Sequence of chain 2.A:
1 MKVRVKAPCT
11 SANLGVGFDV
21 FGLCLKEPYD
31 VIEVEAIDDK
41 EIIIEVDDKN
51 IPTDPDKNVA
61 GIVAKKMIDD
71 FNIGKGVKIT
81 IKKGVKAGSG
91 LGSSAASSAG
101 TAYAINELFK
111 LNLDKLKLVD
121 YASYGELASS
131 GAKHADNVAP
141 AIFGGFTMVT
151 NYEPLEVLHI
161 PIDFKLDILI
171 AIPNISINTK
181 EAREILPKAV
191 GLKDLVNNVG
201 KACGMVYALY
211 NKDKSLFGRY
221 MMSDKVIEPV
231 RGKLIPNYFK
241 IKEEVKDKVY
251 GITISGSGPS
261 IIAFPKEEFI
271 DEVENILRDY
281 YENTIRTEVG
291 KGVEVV

The protein below binds the small molecule below.
Small molecule (SMILES): N[C@@H](CCO)C(=O)O

Binding-site contacts:
Ligand atom C3 contacts residue ASN13 of chain 2.A at 3.9 Å.
Ligand atom O3 contacts residue ALA12 of chain 2.A at 4.0 Å.
Ligand atom CA contacts residue ARG183 of chain 2.A at 3.5 Å.
Ligand atom OXT contacts residue THR179 of chain 2.A at 3.8 Å.
Ligand atom C4 contacts residue THR179 of chain 2.A at 4.2 Å.
Ligand atom N contacts residue ASP136 of chain 2.A at 2.7 Å (salt-bridge).
Ligand atom N contacts residue PHE18 of chain 2.A at 4.1 Å.
Ligand atom O3 contacts residue ANP1 of chain 2.C at 2.5 Å (h-bond).
Ligand atom O contacts residue ARG231 of chain 2.A at 2.6 Å (salt-bridge).
Ligand atom C contacts residue ASP19 of chain 2.A at 4.1 Å.
Ligand atom C4 contacts residue ANP1 of chain 2.C at 3.2 Å.
Ligand atom C4 contacts residue SER257 of chain 2.A at 3.8 Å.
Ligand atom C contacts residue ARG183 of chain 2.A at 3.5 Å.
Ligand atom N contacts residue ASN13 of chain 2.A at 2.7 Å (h-bond).
Ligand atom C3 contacts residue HIS134 of chain 2.A at 4.2 Å.
Ligand atom CA contacts residue ASP136 of chain 2.A at 3.7 Å.
Ligand atom OXT contacts residue ARG231 of chain 2.A at 2.7 Å (salt-bridge).
Ligand atom O contacts residue GLY256 of chain 2.A at 3.8 Å.
Ligand atom C4 contacts residue HIS134 of chain 2.A at 4.0 Å.
Ligand atom CA contacts residue ASP19 of chain 2.A at 3.5 Å.
Ligand atom O3 contacts residue SER257 of chain 2.A at 3.9 Å.
Ligand atom C contacts residue ASN13 of chain 2.A at 3.6 Å.
Ligand atom C3 contacts residue ASP136 of chain 2.A at 3.6 Å.
Ligand atom C3 contacts residue ASN137 of chain 2.A at 3.8 Å.
Ligand atom O contacts residue PHE18 of chain 2.A at 3.7 Å.
Ligand atom CA contacts residue ASN13 of chain 2.A at 3.7 Å.
Ligand atom N contacts residue ARG183 of chain 2.A at 3.8 Å.
Ligand atom OXT contacts residue PHE18 of chain 2.A at 3.9 Å.
Ligand atom N contacts residue ASP19 of chain 2.A at 2.6 Å (salt-bridge).
Ligand atom C contacts residue SER257 of chain 2.A at 4.2 Å.
Ligand atom C4 contacts residue GLY256 of chain 2.A at 4.2 Å.
Ligand atom O contacts residue SER257 of chain 2.A at 3.8 Å.
Ligand atom C3 contacts residue ALA12 of chain 2.A at 3.8 Å (hydrophobic).
Ligand atom O contacts residue ASN13 of chain 2.A at 2.6 Å (h-bond).
Ligand atom OXT contacts residue ARG183 of chain 2.A at 2.8 Å (salt-bridge).
Ligand atom O3 contacts residue GLY256 of chain 2.A at 3.7 Å.
Ligand atom O3 contacts residue ASN137 of chain 2.A at 2.8 Å (h-bond).
Ligand atom C contacts residue PHE18 of chain 2.A at 3.8 Å (hydrophobic).
Ligand atom C contacts residue ARG231 of chain 2.A at 3.4 Å.
Ligand atom C4 contacts residue ASN137 of chain 2.A at 3.6 Å.